The protein below binds the small molecule below.
Small molecule (SMILES): CC(C)C[C@H](N)C(=O)O

Sequence of chain 1.M:
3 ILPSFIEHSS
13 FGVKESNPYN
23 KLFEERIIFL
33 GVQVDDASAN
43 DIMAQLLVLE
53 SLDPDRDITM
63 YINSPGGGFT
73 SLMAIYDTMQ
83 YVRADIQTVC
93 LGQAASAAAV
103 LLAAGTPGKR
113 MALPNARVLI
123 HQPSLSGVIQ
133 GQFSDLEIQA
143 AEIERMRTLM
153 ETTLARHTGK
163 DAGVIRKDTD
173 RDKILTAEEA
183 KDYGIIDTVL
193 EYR

Binding-site contacts:
Ligand atom CB contacts residue SER126 of chain 1.M at 3.1 Å.
Ligand atom CD2 contacts residue PRO125 of chain 1.M at 3.9 Å (hydrophobic).
Ligand atom N contacts residue LEU127 of chain 1.M at 4.4 Å.
Ligand atom CA contacts residue SER126 of chain 1.M at 3.5 Å.
Ligand atom CD1 contacts residue ILE145 of chain 1.M at 3.7 Å (hydrophobic).
Ligand atom C contacts residue SER126 of chain 1.M at 4.5 Å.
Ligand atom CD2 contacts residue PHE71 of chain 1.M at 3.8 Å (hydrophobic).
Ligand atom CB contacts residue S0R1 of chain 1.SA at 3.6 Å.
Ligand atom N contacts residue S0R1 of chain 1.SA at 1.3 Å.
Ligand atom N contacts residue SER126 of chain 1.M at 2.8 Å (h-bond).
Ligand atom C contacts residue LEU127 of chain 1.M at 3.9 Å (hydrophobic).
Ligand atom CD1 contacts residue PRO125 of chain 1.M at 3.6 Å (hydrophobic).
Ligand atom C contacts residue S0R1 of chain 1.SA at 3.3 Å.
Ligand atom CG contacts residue PRO125 of chain 1.M at 3.9 Å (hydrophobic).
Ligand atom CG contacts residue S0R1 of chain 1.SA at 3.8 Å.
Ligand atom CD1 contacts residue LEU127 of chain 1.M at 4.3 Å (hydrophobic).
Ligand atom CD2 contacts residue MET148 of chain 1.M at 3.7 Å (hydrophobic).
Ligand atom O contacts residue S0R1 of chain 1.SA at 4.2 Å.
Ligand atom CD2 contacts residue SER126 of chain 1.M at 4.3 Å.
Ligand atom CG contacts residue SER126 of chain 1.M at 2.9 Å.
Ligand atom OXT contacts residue S0R1 of chain 1.SA at 3.4 Å.
Ligand atom O contacts residue LEU127 of chain 1.M at 4.2 Å.
Ligand atom CD1 contacts residue SER126 of chain 1.M at 3.3 Å.
Ligand atom CD2 contacts residue S0R1 of chain 1.SA at 4.1 Å.
Ligand atom CA contacts residue S0R1 of chain 1.SA at 2.4 Å.
Ligand atom CB contacts residue LEU127 of chain 1.M at 3.9 Å (hydrophobic).
Ligand atom OXT contacts residue LEU127 of chain 1.M at 3.5 Å.